Sequence of chain 1.A:
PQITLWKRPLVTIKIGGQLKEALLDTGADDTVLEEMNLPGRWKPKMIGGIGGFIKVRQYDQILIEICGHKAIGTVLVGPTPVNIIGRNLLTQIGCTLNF

Sequence of chain 1.B:
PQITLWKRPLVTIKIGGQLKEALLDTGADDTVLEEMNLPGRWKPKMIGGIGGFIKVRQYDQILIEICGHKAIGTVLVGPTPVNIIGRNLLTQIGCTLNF

This protein binds this small molecule.
Small molecule (SMILES): CCOP(=O)(COc1ccc(C[C@H](NC(=O)O[C@H]2CO[C@H]3OCC[C@H]32)[C@H](O)CN(C[C@@H](C)CC)S(=O)(=O)c2ccc(N)cc2)cc1)OCC

Binding-site contacts:
Ligand atom O14 contacts residue ASP25 of chain 1.B at 2.5 Å (salt-bridge).
Ligand atom C13 contacts residue ASP25 of chain 1.A at 3.2 Å.
Ligand atom C06 contacts residue ASP30 of chain 1.A at 3.1 Å.
Ligand atom C46 contacts residue PHE53 of chain 1.B at 3.4 Å (hydrophobic).
Ligand atom C28 contacts residue ASP25 of chain 1.A at 3.0 Å.
Ligand atom O09 contacts residue ILE50 of chain 1.B at 3.3 Å.
Ligand atom C03 contacts residue GLY48 of chain 1.A at 3.4 Å.
Ligand atom C38 contacts residue GLY27 of chain 1.A at 3.7 Å.
Ligand atom C37 contacts residue GLY27 of chain 1.A at 3.6 Å.
Ligand atom O22 contacts residue ASP29 of chain 1.B at 3.4 Å (salt-bridge).
Ligand atom O09 contacts residue GLY49 of chain 1.A at 3.2 Å.
Ligand atom N40 contacts residue ASP30 of chain 1.A at 3.0 Å (salt-bridge).
Ligand atom O22 contacts residue ASP30 of chain 1.B at 3.2 Å (salt-bridge).
Ligand atom O27 contacts residue ALA28 of chain 1.B at 3.7 Å.
Ligand atom C24 contacts residue ASP29 of chain 1.B at 3.5 Å.
Ligand atom O43 contacts residue PRO81 of chain 1.A at 3.5 Å.
Ligand atom O14 contacts residue GLY27 of chain 1.B at 3.5 Å.
Ligand atom C31 contacts residue GLY49 of chain 1.B at 3.7 Å.
Ligand atom C23 contacts residue GLY48 of chain 1.B at 3.1 Å.
Ligand atom C45 contacts residue PRO81 of chain 1.A at 3.7 Å (hydrophobic).
Ligand atom C15 contacts residue ASP25 of chain 1.A at 3.7 Å.
Ligand atom O35 contacts residue PRO81 of chain 1.A at 3.5 Å.
Ligand atom C20 contacts residue GLY48 of chain 1.B at 3.7 Å.
Ligand atom C01 contacts residue ASP30 of chain 1.A at 3.5 Å.
Ligand atom O19 contacts residue ALA28 of chain 1.B at 3.4 Å.
Ligand atom N16 contacts residue GLY27 of chain 1.B at 3.3 Å (h-bond).
Ligand atom C48 contacts residue GLY49 of chain 1.B at 3.2 Å.
Ligand atom C05 contacts residue ALA28 of chain 1.A at 3.5 Å (hydrophobic).
Ligand atom C06 contacts residue ALA28 of chain 1.A at 3.5 Å (hydrophobic).
Ligand atom C12 contacts residue ASP25 of chain 1.A at 3.1 Å.
Ligand atom C41 contacts residue GLY48 of chain 1.B at 3.4 Å.
Ligand atom C25 contacts residue GLY48 of chain 1.B at 3.1 Å.
Ligand atom O27 contacts residue ASP29 of chain 1.B at 2.7 Å (salt-bridge).
Ligand atom C34 contacts residue GLY27 of chain 1.B at 3.4 Å.
Ligand atom C11 contacts residue GLY27 of chain 1.A at 3.4 Å.
Ligand atom O08 contacts residue ILE50 of chain 1.B at 3.5 Å.
Ligand atom O14 contacts residue ASP25 of chain 1.A at 2.4 Å (salt-bridge).
Ligand atom C13 contacts residue ASP25 of chain 1.B at 3.3 Å.
Ligand atom O44 contacts residue GLY48 of chain 1.B at 3.4 Å.
Ligand atom O44 contacts residue PHE53 of chain 1.B at 3.6 Å.